Sequence of chain 2.E:
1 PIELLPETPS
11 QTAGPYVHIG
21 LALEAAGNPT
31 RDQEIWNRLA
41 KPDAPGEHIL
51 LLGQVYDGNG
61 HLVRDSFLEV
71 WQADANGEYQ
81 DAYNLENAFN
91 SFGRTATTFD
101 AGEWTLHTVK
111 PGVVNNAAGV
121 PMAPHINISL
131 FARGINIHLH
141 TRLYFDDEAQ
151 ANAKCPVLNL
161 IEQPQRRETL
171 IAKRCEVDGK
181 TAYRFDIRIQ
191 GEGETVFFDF

The protein below binds the small molecule below.
Small molecule (SMILES): O=C(O)c1ccc(O)c(I)c1

Binding-site contacts:
Ligand atom C3 contacts residue PRO15 of chain 2.E at 3.4 Å (hydrophobic).
Ligand atom O4 contacts residue TYR108 of chain 2.F at 3.2 Å (h-bond).
Ligand atom C2 contacts residue PRO15 of chain 2.E at 3.1 Å (hydrophobic).
Ligand atom I3 contacts residue ILE191 of chain 2.F at 3.6 Å.
Ligand atom O2 contacts residue TYR16 of chain 2.E at 4.3 Å.
Ligand atom I3 contacts residue GLY14 of chain 2.E at 3.8 Å.
Ligand atom C4 contacts residue TYR147 of chain 2.F at 2.5 Å (hydrophobic).
Ligand atom C5 contacts residue FE1 of chain 2.U at 3.4 Å.
Ligand atom O4 contacts residue HIS162 of chain 2.F at 2.8 Å (h-bond).
Ligand atom C6 contacts residue PRO15 of chain 2.E at 3.5 Å (hydrophobic).
Ligand atom C3 contacts residue ARG157 of chain 2.F at 4.3 Å.
Ligand atom O1 contacts residue TRP149 of chain 2.F at 3.6 Å.
Ligand atom O1 contacts residue PRO15 of chain 2.E at 3.8 Å.
Ligand atom C7 contacts residue PRO15 of chain 2.E at 3.4 Å (hydrophobic).
Ligand atom C1 contacts residue PRO15 of chain 2.E at 3.2 Å (hydrophobic).
Ligand atom C5 contacts residue TYR16 of chain 2.E at 3.7 Å (hydrophobic).
Ligand atom I3 contacts residue HIS162 of chain 2.F at 4.1 Å.
Ligand atom C4 contacts residue TYR108 of chain 2.F at 4.2 Å (hydrophobic).
Ligand atom I3 contacts residue ARG157 of chain 2.F at 3.4 Å.
Ligand atom C5 contacts residue PRO15 of chain 2.E at 3.9 Å (hydrophobic).
Ligand atom I3 contacts residue THR12 of chain 2.E at 3.9 Å.
Ligand atom O4 contacts residue HIS160 of chain 2.F at 3.4 Å (h-bond).
Ligand atom C4 contacts residue PRO15 of chain 2.E at 3.7 Å (hydrophobic).
Ligand atom C4 contacts residue HIS162 of chain 2.F at 4.1 Å.
Ligand atom C3 contacts residue FE1 of chain 2.U at 4.0 Å.
Ligand atom O2 contacts residue TRP149 of chain 2.F at 3.9 Å.
Ligand atom C3 contacts residue TYR147 of chain 2.F at 3.5 Å (hydrophobic).
Ligand atom C5 contacts residue TYR147 of chain 2.F at 2.6 Å (hydrophobic).
Ligand atom O2 contacts residue PRO15 of chain 2.E at 3.8 Å.
Ligand atom C7 contacts residue TRP149 of chain 2.F at 3.9 Å (hydrophobic).
Ligand atom O4 contacts residue FE1 of chain 2.U at 1.6 Å.
Ligand atom C5 contacts residue TYR108 of chain 2.F at 3.9 Å (hydrophobic).
Ligand atom O4 contacts residue ARG157 of chain 2.F at 4.2 Å.
Ligand atom C6 contacts residue TYR147 of chain 2.F at 3.5 Å (hydrophobic).
Ligand atom C3 contacts residue GLY14 of chain 2.E at 4.2 Å.
Ligand atom C1 contacts residue TYR147 of chain 2.F at 4.3 Å (hydrophobic).
Ligand atom O4 contacts residue TYR147 of chain 2.F at 2.3 Å (h-bond).
Ligand atom I3 contacts residue GLN177 of chain 2.F at 3.8 Å.
Ligand atom C4 contacts residue FE1 of chain 2.U at 2.8 Å.
Ligand atom C6 contacts residue TYR16 of chain 2.E at 3.5 Å (hydrophobic).

Sequence of chain 2.F:
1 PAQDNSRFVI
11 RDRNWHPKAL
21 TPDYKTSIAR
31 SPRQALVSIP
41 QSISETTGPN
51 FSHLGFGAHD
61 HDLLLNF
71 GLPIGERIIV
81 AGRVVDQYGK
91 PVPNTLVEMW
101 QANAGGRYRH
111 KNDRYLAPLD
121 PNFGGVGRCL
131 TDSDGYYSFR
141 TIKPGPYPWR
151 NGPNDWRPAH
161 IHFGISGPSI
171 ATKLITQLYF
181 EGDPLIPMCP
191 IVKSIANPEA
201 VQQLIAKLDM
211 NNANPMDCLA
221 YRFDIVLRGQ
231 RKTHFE